Binding-site contacts:
Ligand atom N1 contacts residue GLN446 of chain 1.L at 3.1 Å (h-bond).
Ligand atom C2 contacts residue NAD1 of chain 1.NA at 3.3 Å.
Ligand atom C2' contacts residue ARG327 of chain 1.L at 3.4 Å.
Ligand atom C4 contacts residue NAD1 of chain 1.NA at 3.5 Å.
Ligand atom N3 contacts residue CYS336 of chain 1.L at 1.6 Å (h-bond).
Ligand atom P contacts residue SER334 of chain 1.L at 3.3 Å.
Ligand atom O2' contacts residue ASP369 of chain 1.L at 2.3 Å (salt-bridge).
Ligand atom O3' contacts residue ARG327 of chain 1.L at 3.5 Å (salt-bridge).
Ligand atom O6 contacts residue GLY420 of chain 1.L at 2.4 Å (h-bond).
Ligand atom O3' contacts residue MET390 of chain 1.L at 3.6 Å (h-bond).
Ligand atom O6 contacts residue MET419 of chain 1.L at 2.6 Å (h-bond).
Ligand atom C6 contacts residue GLY420 of chain 1.L at 3.4 Å.
Ligand atom O2P contacts residue GLY392 of chain 1.L at 3.1 Å (h-bond).
Ligand atom O3P contacts residue GLY333 of chain 1.L at 3.2 Å.
Ligand atom O1P contacts residue SER334 of chain 1.L at 2.3 Å (h-bond).
Ligand atom O6 contacts residue GLY418 of chain 1.L at 3.1 Å.
Ligand atom N3 contacts residue NAD1 of chain 1.NA at 3.2 Å (h-bond).
Ligand atom O2' contacts residue NAD1 of chain 1.NA at 2.3 Å (h-bond).
Ligand atom O3P contacts residue SER334 of chain 1.L at 2.5 Å (h-bond).
Ligand atom O3P contacts residue GLY371 of chain 1.L at 2.7 Å (h-bond).
Ligand atom N1 contacts residue CYS336 of chain 1.L at 2.6 Å (h-bond).
Ligand atom O3' contacts residue ASP369 of chain 1.L at 3.4 Å (salt-bridge).
Ligand atom C4 contacts residue CYS336 of chain 1.L at 2.9 Å (hydrophobic).
Ligand atom N7 contacts residue GLY418 of chain 1.L at 3.6 Å.
Ligand atom O2P contacts residue SER393 of chain 1.L at 2.5 Å (h-bond).
Ligand atom C5 contacts residue CYS336 of chain 1.L at 3.6 Å (hydrophobic).
Ligand atom O3' contacts residue SER73 of chain 1.L at 3.3 Å.
Ligand atom C8 contacts residue MET75 of chain 1.L at 3.4 Å (hydrophobic).
Ligand atom C6 contacts residue CYS336 of chain 1.L at 3.5 Å (hydrophobic).
Ligand atom O1P contacts residue TYR416 of chain 1.L at 2.9 Å (h-bond).
Ligand atom O2' contacts residue ARG327 of chain 1.L at 2.7 Å (salt-bridge).
Ligand atom C2' contacts residue NAD1 of chain 1.NA at 3.3 Å.
Ligand atom C6 contacts residue MET419 of chain 1.L at 3.5 Å (hydrophobic).
Ligand atom C1' contacts residue NAD1 of chain 1.NA at 3.4 Å.
Ligand atom C2' contacts residue ASP369 of chain 1.L at 3.6 Å.
Ligand atom N7 contacts residue MET419 of chain 1.L at 3.2 Å (h-bond).
Ligand atom C5 contacts residue NAD1 of chain 1.NA at 3.6 Å.
Ligand atom C2 contacts residue CYS336 of chain 1.L at 1.4 Å (hydrophobic).
Ligand atom O5' contacts residue GLY370 of chain 1.L at 3.3 Å.
Ligand atom O3P contacts residue GLY370 of chain 1.L at 3.3 Å.

Sequence of chain 1.L:
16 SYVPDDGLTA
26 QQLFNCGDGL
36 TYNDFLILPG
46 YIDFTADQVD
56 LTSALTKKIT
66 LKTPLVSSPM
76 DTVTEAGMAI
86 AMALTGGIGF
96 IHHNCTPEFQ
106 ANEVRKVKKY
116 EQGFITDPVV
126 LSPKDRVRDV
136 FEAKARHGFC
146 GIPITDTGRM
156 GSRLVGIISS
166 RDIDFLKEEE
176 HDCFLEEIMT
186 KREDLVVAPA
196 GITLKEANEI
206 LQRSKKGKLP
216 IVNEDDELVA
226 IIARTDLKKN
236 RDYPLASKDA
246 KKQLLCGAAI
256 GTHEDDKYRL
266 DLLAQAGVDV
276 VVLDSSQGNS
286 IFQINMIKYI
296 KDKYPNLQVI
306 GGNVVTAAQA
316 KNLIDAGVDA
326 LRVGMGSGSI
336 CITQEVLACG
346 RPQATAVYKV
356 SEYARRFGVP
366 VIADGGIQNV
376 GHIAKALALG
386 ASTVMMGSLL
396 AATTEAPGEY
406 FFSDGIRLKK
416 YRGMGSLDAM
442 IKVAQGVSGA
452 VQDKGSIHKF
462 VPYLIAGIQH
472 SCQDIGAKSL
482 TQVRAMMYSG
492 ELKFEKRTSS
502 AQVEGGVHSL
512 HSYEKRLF

This small molecule binds to this protein.
Small molecule (SMILES): O=c1[nH]cnc2c1ncn2[C@@H]1O[C@H](COP(=O)(O)O)[C@@H](O)[C@H]1O